This small molecule binds to this protein.
Small molecule (SMILES): CC[C@H](C)[C@H](N)C(=O)O

Binding-site contacts:
Ligand atom OXT contacts residue VAL38 of chain 1.A at 3.0 Å (h-bond).
Ligand atom CA contacts residue ASN37 of chain 1.A at 3.5 Å.
Ligand atom O contacts residue MET24 of chain 2.A at 3.1 Å (h-bond).
Ligand atom CA contacts residue HIS20 of chain 2.A at 3.1 Å.
Ligand atom C contacts residue ASN37 of chain 1.A at 3.8 Å.
Ligand atom O contacts residue VAL23 of chain 2.A at 3.3 Å (h-bond).
Ligand atom CB contacts residue VAL23 of chain 2.A at 3.5 Å (hydrophobic).
Ligand atom C contacts residue GLY22 of chain 2.A at 3.8 Å.
Ligand atom C contacts residue HIS20 of chain 2.A at 3.2 Å.
Ligand atom CD1 contacts residue CYS43 of chain 2.A at 3.7 Å (hydrophobic).
Ligand atom CG1 contacts residue VAL38 of chain 1.A at 3.2 Å (hydrophobic).
Ligand atom C contacts residue VAL23 of chain 2.A at 3.9 Å (hydrophobic).
Ligand atom CG1 contacts residue MET24 of chain 2.A at 4.3 Å (hydrophobic).
Ligand atom CG2 contacts residue ARG18 of chain 2.A at 4.2 Å.
Ligand atom OXT contacts residue PRO21 of chain 2.A at 3.9 Å.
Ligand atom CA contacts residue ASN19 of chain 2.A at 3.9 Å.
Ligand atom CD1 contacts residue MET24 of chain 2.A at 3.6 Å (hydrophobic).
Ligand atom N contacts residue ASN37 of chain 1.A at 2.7 Å (h-bond).
Ligand atom CB contacts residue ASN19 of chain 2.A at 4.3 Å.
Ligand atom O contacts residue GLY22 of chain 2.A at 3.4 Å (h-bond).
Ligand atom C contacts residue PRO21 of chain 2.A at 4.1 Å (hydrophobic).
Ligand atom C contacts residue MET24 of chain 2.A at 4.2 Å (hydrophobic).
Ligand atom CB contacts residue HIS20 of chain 2.A at 4.3 Å.
Ligand atom OXT contacts residue GLY22 of chain 2.A at 3.8 Å.
Ligand atom CG2 contacts residue VAL23 of chain 2.A at 3.7 Å (hydrophobic).
Ligand atom O contacts residue PRO21 of chain 2.A at 4.2 Å.
Ligand atom CG2 contacts residue VAL17 of chain 2.A at 4.0 Å (hydrophobic).
Ligand atom OXT contacts residue HIS20 of chain 2.A at 3.8 Å.
Ligand atom CG2 contacts residue ASN19 of chain 2.A at 3.7 Å.
Ligand atom N contacts residue HIS20 of chain 2.A at 3.8 Å.
Ligand atom O contacts residue HIS20 of chain 2.A at 3.5 Å (h-bond).
Ligand atom C contacts residue VAL38 of chain 1.A at 4.0 Å (hydrophobic).
Ligand atom CB contacts residue VAL38 of chain 1.A at 3.9 Å (hydrophobic).
Ligand atom CG2 contacts residue SER52 of chain 2.A at 3.8 Å.
Ligand atom CD1 contacts residue ILE41 of chain 1.A at 3.6 Å (hydrophobic).
Ligand atom OXT contacts residue ASN37 of chain 1.A at 3.4 Å (h-bond).
Ligand atom N contacts residue VAL38 of chain 1.A at 2.5 Å (h-bond).
Ligand atom CA contacts residue VAL23 of chain 2.A at 3.5 Å (hydrophobic).
Ligand atom CA contacts residue VAL38 of chain 1.A at 3.5 Å (hydrophobic).
Ligand atom N contacts residue ASN19 of chain 2.A at 2.9 Å (h-bond).

Sequence of chain 2.A:
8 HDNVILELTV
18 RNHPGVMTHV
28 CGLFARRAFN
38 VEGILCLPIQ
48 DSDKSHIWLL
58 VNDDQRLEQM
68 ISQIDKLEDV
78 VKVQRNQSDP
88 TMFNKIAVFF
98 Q

Sequence of chain 1.A:
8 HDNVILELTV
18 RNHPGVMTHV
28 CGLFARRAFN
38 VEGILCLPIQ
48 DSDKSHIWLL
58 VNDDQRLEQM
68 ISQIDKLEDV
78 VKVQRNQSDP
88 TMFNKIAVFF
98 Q